Binding-site contacts:
Ligand atom N4 contacts residue DG6 of chain 1.B at 2.9 Å (h-bond).
Ligand atom N3 contacts residue DG3 of chain 1.B at 2.9 Å (h-bond).
Ligand atom C2 contacts residue US34 of chain 1.B at 3.6 Å.
Ligand atom O4' contacts residue GLN73 of chain 1.C at 3.2 Å (h-bond).
Ligand atom C4' contacts residue GLN73 of chain 1.C at 3.6 Å.
Ligand atom N1 contacts residue DG6 of chain 1.B at 3.5 Å (h-bond).
Ligand atom OP1 contacts residue LYS119 of chain 1.C at 2.7 Å (salt-bridge).
Ligand atom O2' contacts residue GLN73 of chain 1.C at 3.0 Å (h-bond).
Ligand atom C2 contacts residue DG6 of chain 1.B at 3.4 Å.
Ligand atom N6 contacts residue US34 of chain 1.B at 3.0 Å (h-bond).
Ligand atom N1 contacts residue DC5 of chain 1.B at 3.6 Å (h-bond).
Ligand atom N6 contacts residue DG3 of chain 1.B at 3.4 Å (h-bond).
Ligand atom O6 contacts residue DC5 of chain 1.B at 2.9 Å (h-bond).
Ligand atom N2 contacts residue DG6 of chain 1.B at 3.3 Å.
Ligand atom N1 contacts residue US34 of chain 1.B at 2.9 Å (h-bond).
Ligand atom N2 contacts residue DC5 of chain 1.B at 2.9 Å (h-bond).
Ligand atom C4 contacts residue DG6 of chain 1.B at 3.4 Å.
Ligand atom C2 contacts residue US32 of chain 1.B at 3.5 Å.
Ligand atom C5' contacts residue ASN71 of chain 1.C at 3.4 Å.
Ligand atom N6 contacts residue US32 of chain 1.B at 2.8 Å (h-bond).
Ligand atom N4 contacts residue DG3 of chain 1.B at 2.9 Å (h-bond).
Ligand atom O3' contacts residue ASN71 of chain 1.C at 3.2 Å (h-bond).
Ligand atom OP1 contacts residue ASN71 of chain 1.C at 3.5 Å.
Ligand atom O2 contacts residue DG6 of chain 1.B at 2.9 Å (h-bond).
Ligand atom C2 contacts residue DG3 of chain 1.B at 3.3 Å.
Ligand atom C2' contacts residue ASN71 of chain 1.C at 3.5 Å.
Ligand atom O2 contacts residue DG3 of chain 1.B at 2.9 Å (h-bond).
Ligand atom O3' contacts residue MG1 of chain 1.E at 3.6 Å.
Ligand atom O3' contacts residue LYS119 of chain 1.C at 3.0 Å (salt-bridge).
Ligand atom N1 contacts residue DG3 of chain 1.B at 3.5 Å (h-bond).
Ligand atom N1 contacts residue DC5 of chain 1.B at 2.9 Å (h-bond).
Ligand atom N1 contacts residue US32 of chain 1.B at 2.8 Å (h-bond).
Ligand atom C2 contacts residue DC5 of chain 1.B at 3.4 Å.
Ligand atom N3 contacts residue DG6 of chain 1.B at 2.9 Å (h-bond).
Ligand atom N3 contacts residue DG6 of chain 1.B at 3.2 Å (h-bond).
Ligand atom O3' contacts residue ASN71 of chain 1.C at 3.1 Å (h-bond).
Ligand atom OP1 contacts residue THR122 of chain 1.C at 2.6 Å (h-bond).
Ligand atom P contacts residue LYS119 of chain 1.C at 3.4 Å.
Ligand atom O2' contacts residue ASN71 of chain 1.C at 2.7 Å (h-bond).
Ligand atom O3' contacts residue GLU48 of chain 1.C at 3.6 Å.

The small molecule below binds the protein below.
Small molecule (SMILES): Nc1ccn([C@@H]2O[C@H](CO[P](=O)(O)O[C@H]3[C@@H](O)[C@H](n4ccc(=O)[nH]c4=O)O[C@@H]3CO)[C@@H](O[P](=O)(O)OC[C@H]3O[C@@H](n4cnc5c(=O)nc(N)[nH]c54)[C@H](O)[C@@H]3O[P](=O)(O)OC[C@H]3O[C@@H](n4cnc5c(N)ncnc54)[C@H](O)[C@@H]3O[P](=O)(O)OC[C@H]3O[C@@H](n4ccc(N)nc4=O)[C@H](O)[C@@H]3O[P](=O)(O)OC[C@H]3O[C@@H](n4cnc5c(N)ncnc54)[C@H](O)[C@@H]3O)[C@H]2O)c(=O)n1

Sequence of chain 1.C:
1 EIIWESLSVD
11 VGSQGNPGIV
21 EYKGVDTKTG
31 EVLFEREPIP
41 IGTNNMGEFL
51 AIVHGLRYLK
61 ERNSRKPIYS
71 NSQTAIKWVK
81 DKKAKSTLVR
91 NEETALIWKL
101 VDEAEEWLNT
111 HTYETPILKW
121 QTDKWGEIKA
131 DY